Binding-site contacts:
Ligand atom O contacts residue ASP170 of chain 1.A at 2.4 Å (salt-bridge).
Ligand atom CB contacts residue GLU80 of chain 1.A at 3.2 Å.
Ligand atom N contacts residue GLU80 of chain 1.A at 3.4 Å (salt-bridge).
Ligand atom CZ contacts residue SER190 of chain 1.A at 3.2 Å.
Ligand atom I contacts residue ASP74 of chain 1.A at 3.4 Å.
Ligand atom O contacts residue LEU134 of chain 1.A at 3.3 Å.
Ligand atom CE2 contacts residue LEU134 of chain 1.A at 3.5 Å (hydrophobic).
Ligand atom N contacts residue SER133 of chain 1.A at 3.1 Å (h-bond).
Ligand atom CA contacts residue SER287 of chain 1.A at 2.4 Å.
Ligand atom O contacts residue GLY135 of chain 1.A at 2.9 Å (h-bond).
Ligand atom CD1 contacts residue ARG179 of chain 1.A at 3.3 Å.
Ligand atom CD1 contacts residue LEU134 of chain 1.A at 3.4 Å (hydrophobic).
Ligand atom C contacts residue ASP170 of chain 1.A at 3.2 Å.
Ligand atom O contacts residue SER287 of chain 1.A at 2.4 Å (h-bond).
Ligand atom N contacts residue SER287 of chain 1.A at 2.8 Å (h-bond).
Ligand atom O contacts residue THR286 of chain 1.A at 3.6 Å.
Ligand atom CZ contacts residue GLY169 of chain 1.A at 3.5 Å.
Ligand atom CA contacts residue ASP170 of chain 1.A at 3.3 Å.
Ligand atom CE1 contacts residue ARG179 of chain 1.A at 3.0 Å.
Ligand atom OH contacts residue SER190 of chain 1.A at 2.7 Å (h-bond).
Ligand atom CD2 contacts residue LEU134 of chain 1.A at 3.4 Å (hydrophobic).
Ligand atom CE2 contacts residue GLY135 of chain 1.A at 3.2 Å.
Ligand atom OH contacts residue GLY135 of chain 1.A at 3.1 Å.
Ligand atom CE2 contacts residue GLY169 of chain 1.A at 3.5 Å.
Ligand atom CE2 contacts residue SER190 of chain 1.A at 3.1 Å.
Ligand atom CE1 contacts residue TRP81 of chain 1.A at 3.4 Å (hydrophobic).
Ligand atom CA contacts residue ARG179 of chain 1.A at 3.6 Å.
Ligand atom CB contacts residue GLY135 of chain 1.A at 3.6 Å.
Ligand atom CD2 contacts residue GLY135 of chain 1.A at 3.5 Å.
Ligand atom OH contacts residue TRP136 of chain 1.A at 3.4 Å (h-bond).
Ligand atom CE1 contacts residue GLU171 of chain 1.A at 3.0 Å.
Ligand atom O contacts residue GLY285 of chain 1.A at 3.4 Å.
Ligand atom C contacts residue SER287 of chain 1.A at 1.4 Å.
Ligand atom C contacts residue ARG179 of chain 1.A at 3.2 Å.
Ligand atom CB contacts residue SER287 of chain 1.A at 3.0 Å.
Ligand atom OH contacts residue GLU175 of chain 1.A at 2.9 Å (salt-bridge).
Ligand atom OH contacts residue GLU171 of chain 1.A at 3.4 Å (salt-bridge).
Ligand atom O contacts residue ARG179 of chain 1.A at 3.1 Å (salt-bridge).
Ligand atom CZ contacts residue GLY135 of chain 1.A at 3.4 Å.
Ligand atom O contacts residue ARG179 of chain 1.A at 3.2 Å (salt-bridge).

This protein binds this small molecule.
Small molecule (SMILES): CC(C)CC(=O)N[C@@H](Cc1ccc(I)cc1)C(=O)N[C@H](C=O)Cc1ccc(O)cc1

Sequence of chain 1.A:
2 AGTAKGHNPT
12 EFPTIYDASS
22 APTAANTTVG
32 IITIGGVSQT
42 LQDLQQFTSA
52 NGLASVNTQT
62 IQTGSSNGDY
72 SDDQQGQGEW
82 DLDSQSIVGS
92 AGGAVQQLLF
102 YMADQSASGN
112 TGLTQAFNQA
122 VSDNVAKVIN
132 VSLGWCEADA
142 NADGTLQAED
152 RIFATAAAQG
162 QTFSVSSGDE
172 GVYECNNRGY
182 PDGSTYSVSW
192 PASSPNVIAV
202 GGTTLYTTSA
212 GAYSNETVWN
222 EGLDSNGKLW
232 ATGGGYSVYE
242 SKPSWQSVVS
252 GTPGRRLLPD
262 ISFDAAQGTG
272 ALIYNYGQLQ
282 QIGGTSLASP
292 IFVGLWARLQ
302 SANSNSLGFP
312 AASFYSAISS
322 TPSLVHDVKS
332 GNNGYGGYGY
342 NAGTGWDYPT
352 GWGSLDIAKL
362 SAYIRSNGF